The small molecule below binds the protein below.
Small molecule (SMILES): CC(=O)N[C@H]1[C@H](O[C@H]2[C@H](O)[C@@H](NC(C)=O)CO[C@@H]2CO)O[C@H](CO)[C@@H](O)[C@@H]1O

Binding-site contacts:
Ligand atom C3 contacts residue ASN204 of chain 1.B at 3.8 Å.
Ligand atom C2 contacts residue ASN204 of chain 1.B at 2.4 Å.
Ligand atom C7 contacts residue ILE247 of chain 1.B at 4.4 Å (hydrophobic).
Ligand atom C5 contacts residue THR206 of chain 1.B at 3.8 Å.
Ligand atom O7 contacts residue ILE247 of chain 1.B at 4.2 Å.
Ligand atom C8 contacts residue SER244 of chain 1.B at 3.3 Å.
Ligand atom C4 contacts residue ASN204 of chain 1.B at 4.3 Å.
Ligand atom N2 contacts residue ASN204 of chain 1.B at 2.8 Å (h-bond).
Ligand atom C1 contacts residue ASN204 of chain 1.B at 1.4 Å.
Ligand atom C8 contacts residue ILE247 of chain 1.B at 3.7 Å (hydrophobic).
Ligand atom O5 contacts residue ASN204 of chain 1.B at 2.4 Å (h-bond).
Ligand atom C7 contacts residue ASN204 of chain 1.B at 3.2 Å.
Ligand atom O7 contacts residue HIS321 of chain 1.B at 3.7 Å.
Ligand atom O6 contacts residue ASN204 of chain 1.B at 4.4 Å.
Ligand atom C8 contacts residue ASN204 of chain 1.B at 4.3 Å.
Ligand atom C1 contacts residue THR206 of chain 1.B at 3.7 Å.
Ligand atom C8 contacts residue GLU245 of chain 1.B at 4.3 Å.
Ligand atom O7 contacts residue ASN204 of chain 1.B at 3.2 Å (h-bond).
Ligand atom O5 contacts residue THR206 of chain 1.B at 3.8 Å.
Ligand atom C5 contacts residue ASN204 of chain 1.B at 3.7 Å.

Sequence of chain 1.B:
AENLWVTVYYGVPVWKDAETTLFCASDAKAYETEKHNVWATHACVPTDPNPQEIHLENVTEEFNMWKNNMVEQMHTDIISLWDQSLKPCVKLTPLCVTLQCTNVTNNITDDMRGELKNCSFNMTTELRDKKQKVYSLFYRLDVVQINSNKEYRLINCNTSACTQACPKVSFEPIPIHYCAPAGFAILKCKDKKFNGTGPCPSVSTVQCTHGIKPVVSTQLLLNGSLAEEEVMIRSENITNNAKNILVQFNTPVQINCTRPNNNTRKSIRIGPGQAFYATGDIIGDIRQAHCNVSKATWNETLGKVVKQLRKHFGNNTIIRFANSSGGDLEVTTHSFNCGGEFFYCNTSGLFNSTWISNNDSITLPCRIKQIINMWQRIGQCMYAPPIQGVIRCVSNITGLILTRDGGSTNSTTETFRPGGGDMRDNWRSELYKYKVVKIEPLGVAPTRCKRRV